Sequence of chain 1.A:
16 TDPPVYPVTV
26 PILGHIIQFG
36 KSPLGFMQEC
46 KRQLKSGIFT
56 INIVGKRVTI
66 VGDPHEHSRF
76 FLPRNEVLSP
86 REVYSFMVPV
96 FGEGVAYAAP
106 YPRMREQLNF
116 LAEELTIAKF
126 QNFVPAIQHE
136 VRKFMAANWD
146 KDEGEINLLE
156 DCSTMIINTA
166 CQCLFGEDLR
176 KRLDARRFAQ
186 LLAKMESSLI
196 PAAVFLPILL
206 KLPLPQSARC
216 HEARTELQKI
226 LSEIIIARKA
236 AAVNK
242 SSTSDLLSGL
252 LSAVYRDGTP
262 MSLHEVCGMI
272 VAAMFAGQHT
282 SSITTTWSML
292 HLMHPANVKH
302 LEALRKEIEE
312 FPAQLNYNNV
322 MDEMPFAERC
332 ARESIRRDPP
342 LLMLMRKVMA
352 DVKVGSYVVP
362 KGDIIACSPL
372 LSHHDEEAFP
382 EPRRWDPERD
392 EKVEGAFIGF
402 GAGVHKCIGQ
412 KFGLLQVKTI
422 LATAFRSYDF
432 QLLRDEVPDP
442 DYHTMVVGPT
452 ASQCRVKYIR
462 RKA

Binding-site contacts:
Ligand atom CBM contacts residue PRO196 of chain 1.A at 3.8 Å (hydrophobic).
Ligand atom FAE contacts residue ALA277 of chain 1.A at 3.7 Å.
Ligand atom FAF contacts residue PHE96 of chain 1.A at 3.3 Å.
Ligand atom FAF contacts residue HEM1 of chain 1.E at 3.3 Å.
Ligand atom CAN contacts residue PRO196 of chain 1.A at 3.6 Å (hydrophobic).
Ligand atom CAH contacts residue PHE91 of chain 1.A at 3.4 Å (hydrophobic).
Ligand atom OAC contacts residue PRO196 of chain 1.A at 3.8 Å.
Ligand atom CBO contacts residue TYR102 of chain 1.A at 3.4 Å (hydrophobic).
Ligand atom CAK contacts residue MET446 of chain 1.A at 3.6 Å (hydrophobic).
Ligand atom FAE contacts residue PHE276 of chain 1.A at 3.2 Å.
Ligand atom CAJ contacts residue MET346 of chain 1.A at 3.2 Å (hydrophobic).
Ligand atom NBV contacts residue LEU342 of chain 1.A at 3.6 Å.
Ligand atom CAQ contacts residue HEM1 of chain 1.E at 3.0 Å.
Ligand atom NBE contacts residue THR281 of chain 1.A at 3.7 Å.
Ligand atom CAB contacts residue LEU194 of chain 1.A at 3.7 Å (hydrophobic).
Ligand atom CAJ contacts residue PHE91 of chain 1.A at 3.8 Å (hydrophobic).
Ligand atom OAC contacts residue ALA197 of chain 1.A at 3.1 Å (h-bond).
Ligand atom CBC contacts residue LEU342 of chain 1.A at 3.7 Å (hydrophobic).
Ligand atom CAP contacts residue HEM1 of chain 1.E at 3.6 Å.
Ligand atom CAQ contacts residue THR281 of chain 1.A at 3.7 Å.
Ligand atom CBI contacts residue MET92 of chain 1.A at 3.8 Å (hydrophobic).
Ligand atom CAL contacts residue PRO196 of chain 1.A at 3.5 Å (hydrophobic).
Ligand atom NBD contacts residue HEM1 of chain 1.E at 2.1 Å.
Ligand atom CAY contacts residue PRO196 of chain 1.A at 3.6 Å (hydrophobic).
Ligand atom FAF contacts residue ALA273 of chain 1.A at 3.5 Å.
Ligand atom CBK contacts residue PHE91 of chain 1.A at 3.8 Å (hydrophobic).
Ligand atom CAQ contacts residue ALA277 of chain 1.A at 3.4 Å (hydrophobic).
Ligand atom C32 contacts residue TYR89 of chain 1.A at 3.7 Å (hydrophobic).
Ligand atom CAW contacts residue MET346 of chain 1.A at 3.6 Å (hydrophobic).
Ligand atom CAS contacts residue HEM1 of chain 1.E at 3.0 Å.
Ligand atom CBO contacts residue HEM1 of chain 1.E at 3.6 Å.
Ligand atom CBJ contacts residue TYR102 of chain 1.A at 3.5 Å (hydrophobic).
Ligand atom FAE contacts residue MET92 of chain 1.A at 3.8 Å.
Ligand atom CAI contacts residue MET446 of chain 1.A at 3.7 Å (hydrophobic).
Ligand atom CAP contacts residue PHE96 of chain 1.A at 3.6 Å (hydrophobic).
Ligand atom NBE contacts residue ALA277 of chain 1.A at 3.6 Å.
Ligand atom CAH contacts residue TYR89 of chain 1.A at 3.8 Å (hydrophobic).
Ligand atom CAO contacts residue ALA197 of chain 1.A at 3.6 Å (hydrophobic).
Ligand atom OBG contacts residue MET446 of chain 1.A at 3.5 Å.
Ligand atom CBB contacts residue TYR89 of chain 1.A at 3.7 Å (hydrophobic).

The small molecule below binds the protein below.
Small molecule (SMILES): CC[C@@H]([C@H](C)O)n1ncn(-c2ccc(N3CCN(c4ccc(OC[C@@H]5CO[C@@](Cn6cncn6)(c6ccc(F)cc6F)C5)cc4)CC3)cc2)c1=O